Sequence of chain 1.B:
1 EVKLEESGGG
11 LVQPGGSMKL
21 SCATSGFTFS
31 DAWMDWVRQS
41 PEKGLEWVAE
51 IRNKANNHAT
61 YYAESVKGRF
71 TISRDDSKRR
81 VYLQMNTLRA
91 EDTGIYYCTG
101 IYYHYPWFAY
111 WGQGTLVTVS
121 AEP

Binding-site contacts:
Ligand atom C12 contacts residue TYR102 of chain 1.B at 3.7 Å (hydrophobic).
Ligand atom C10 contacts residue ILE101 of chain 1.B at 3.9 Å (hydrophobic).
Ligand atom C11 contacts residue ALA109 of chain 1.B at 3.9 Å (hydrophobic).
Ligand atom C12 contacts residue ALA109 of chain 1.B at 3.8 Å (hydrophobic).
Ligand atom C4 contacts residue TYR110 of chain 1.B at 3.7 Å (hydrophobic).
Ligand atom C contacts residue THR28 of chain 1.B at 3.9 Å.
Ligand atom C9 contacts residue TRP107 of chain 1.B at 3.7 Å (hydrophobic).
Ligand atom CE contacts residue TYR105 of chain 1.B at 3.6 Å (hydrophobic).
Ligand atom C2 contacts residue TYR102 of chain 1.B at 3.8 Å (hydrophobic).
Ligand atom C5 contacts residue VAL2 of chain 1.B at 3.9 Å (hydrophobic).
Ligand atom C6 contacts residue TYR110 of chain 1.B at 3.7 Å (hydrophobic).
Ligand atom C3 contacts residue TYR102 of chain 1.B at 3.8 Å (hydrophobic).
Ligand atom C7 contacts residue ALA109 of chain 1.B at 3.7 Å (hydrophobic).
Ligand atom C8 contacts residue ALA109 of chain 1.B at 3.5 Å (hydrophobic).
Ligand atom C contacts residue TYR102 of chain 1.B at 3.6 Å (hydrophobic).
Ligand atom C1 contacts residue PHE27 of chain 1.B at 3.9 Å (hydrophobic).
Ligand atom C11 contacts residue ILE101 of chain 1.B at 3.7 Å (hydrophobic).
Ligand atom OXT contacts residue THR28 of chain 1.B at 3.1 Å (h-bond).
Ligand atom C10 contacts residue TYR105 of chain 1.B at 3.5 Å (hydrophobic).
Ligand atom CD contacts residue TYR105 of chain 1.B at 3.8 Å (hydrophobic).
Ligand atom CG contacts residue TYR102 of chain 1.B at 3.8 Å (hydrophobic).
Ligand atom C10 contacts residue TRP107 of chain 1.B at 3.0 Å (hydrophobic).
Ligand atom C11 contacts residue GLY100 of chain 1.B at 3.4 Å.
Ligand atom OB contacts residue TRP107 of chain 1.B at 3.2 Å (h-bond).
Ligand atom C11 contacts residue TRP107 of chain 1.B at 3.7 Å (hydrophobic).
Ligand atom C2 contacts residue ILE101 of chain 1.B at 3.6 Å (hydrophobic).
Ligand atom C9 contacts residue TYR105 of chain 1.B at 3.7 Å (hydrophobic).
Ligand atom OXT contacts residue PHE27 of chain 1.B at 3.6 Å.
Ligand atom C10 contacts residue ALA109 of chain 1.B at 3.7 Å (hydrophobic).
Ligand atom C9 contacts residue ALA109 of chain 1.B at 3.5 Å (hydrophobic).
Ligand atom OXT contacts residue TYR102 of chain 1.B at 3.6 Å.
Ligand atom OA contacts residue PHE60 of chain 1.A at 3.5 Å.
Ligand atom CA contacts residue TYR102 of chain 1.B at 3.6 Å (hydrophobic).
Ligand atom N contacts residue THR28 of chain 1.B at 2.9 Å (h-bond).
Ligand atom OB contacts residue TYR105 of chain 1.B at 3.8 Å.
Ligand atom C5 contacts residue TYR110 of chain 1.B at 3.6 Å (hydrophobic).
Ligand atom CA contacts residue THR28 of chain 1.B at 3.6 Å.
Ligand atom C4 contacts residue PHE27 of chain 1.B at 3.8 Å (hydrophobic).
Ligand atom C11 contacts residue TYR102 of chain 1.B at 3.9 Å (hydrophobic).
Ligand atom C2 contacts residue GLY100 of chain 1.B at 3.6 Å.

Sequence of chain 1.A:
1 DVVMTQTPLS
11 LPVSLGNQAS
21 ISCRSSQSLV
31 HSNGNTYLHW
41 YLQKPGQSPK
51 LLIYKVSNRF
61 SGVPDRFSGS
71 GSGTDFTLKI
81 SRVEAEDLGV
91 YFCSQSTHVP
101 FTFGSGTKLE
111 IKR

The protein below binds the small molecule below.
Small molecule (SMILES): CN(C)c1cccc2c(S(=O)(=O)NCCCC[C@H](N)C(=O)O)cccc12